This small molecule binds to this protein.
Small molecule (SMILES): O=C(O)c1[nH]c(=O)[nH]c(=O)c1F

Binding-site contacts:
Ligand atom O2 contacts residue PRO243 of chain 2.A at 3.2 Å.
Ligand atom C41 contacts residue ASN46 of chain 2.A at 4.0 Å.
Ligand atom C6 contacts residue ZN1 of chain 2.I at 3.4 Å.
Ligand atom O2 contacts residue ARG202 of chain 2.A at 3.0 Å (salt-bridge).
Ligand atom O42 contacts residue ARG16 of chain 2.A at 2.8 Å (salt-bridge).
Ligand atom N3 contacts residue GLY244 of chain 2.A at 3.9 Å.
Ligand atom C6 contacts residue ARG202 of chain 2.A at 3.8 Å.
Ligand atom F5 contacts residue HIS14 of chain 2.A at 3.5 Å.
Ligand atom C41 contacts residue ALA229 of chain 2.A at 4.0 Å (hydrophobic).
Ligand atom O41 contacts residue ARG16 of chain 2.A at 2.9 Å (salt-bridge).
Ligand atom F5 contacts residue TYR99 of chain 2.A at 3.8 Å.
Ligand atom O2 contacts residue GLY244 of chain 2.A at 3.2 Å (h-bond).
Ligand atom F5 contacts residue FMT1 of chain 2.B at 3.8 Å.
Ligand atom O6 contacts residue ARG202 of chain 2.A at 3.9 Å.
Ligand atom N3 contacts residue ALA229 of chain 2.A at 3.9 Å.
Ligand atom C5 contacts residue ZN1 of chain 2.H at 4.1 Å.
Ligand atom C2 contacts residue GLY244 of chain 2.A at 3.9 Å.
Ligand atom O41 contacts residue ASN46 of chain 2.A at 2.9 Å (h-bond).
Ligand atom N1 contacts residue ZN1 of chain 2.I at 4.1 Å.
Ligand atom O2 contacts residue VAL201 of chain 2.A at 3.6 Å.
Ligand atom C2 contacts residue ARG202 of chain 2.A at 3.5 Å.
Ligand atom O41 contacts residue HIS14 of chain 2.A at 3.3 Å (h-bond).
Ligand atom N1 contacts residue ARG202 of chain 2.A at 2.9 Å (salt-bridge).
Ligand atom O42 contacts residue HIS231 of chain 2.A at 3.0 Å (h-bond).
Ligand atom N3 contacts residue PRO243 of chain 2.A at 2.9 Å (h-bond).
Ligand atom C2 contacts residue PRO243 of chain 2.A at 3.5 Å (hydrophobic).
Ligand atom N1 contacts residue ASP227 of chain 2.A at 4.1 Å.
Ligand atom C5 contacts residue HIS14 of chain 2.A at 4.1 Å.
Ligand atom O6 contacts residue FMT1 of chain 2.B at 4.0 Å.
Ligand atom C6 contacts residue HIS131 of chain 2.A at 4.0 Å.
Ligand atom C6 contacts residue ZN1 of chain 2.H at 4.2 Å.
Ligand atom F5 contacts residue ZN1 of chain 2.H at 4.1 Å.
Ligand atom F5 contacts residue ASN46 of chain 2.A at 3.1 Å.
Ligand atom O42 contacts residue ALA229 of chain 2.A at 3.7 Å.
Ligand atom O42 contacts residue PRO243 of chain 2.A at 3.1 Å (h-bond).
Ligand atom C41 contacts residue PRO243 of chain 2.A at 4.0 Å (hydrophobic).
Ligand atom O6 contacts residue ZN1 of chain 2.I at 2.6 Å.
Ligand atom C41 contacts residue ARG16 of chain 2.A at 3.5 Å.
Ligand atom O6 contacts residue HIS131 of chain 2.A at 3.0 Å (h-bond).
Ligand atom C4 contacts residue PRO243 of chain 2.A at 3.9 Å (hydrophobic).

Sequence of chain 2.A:
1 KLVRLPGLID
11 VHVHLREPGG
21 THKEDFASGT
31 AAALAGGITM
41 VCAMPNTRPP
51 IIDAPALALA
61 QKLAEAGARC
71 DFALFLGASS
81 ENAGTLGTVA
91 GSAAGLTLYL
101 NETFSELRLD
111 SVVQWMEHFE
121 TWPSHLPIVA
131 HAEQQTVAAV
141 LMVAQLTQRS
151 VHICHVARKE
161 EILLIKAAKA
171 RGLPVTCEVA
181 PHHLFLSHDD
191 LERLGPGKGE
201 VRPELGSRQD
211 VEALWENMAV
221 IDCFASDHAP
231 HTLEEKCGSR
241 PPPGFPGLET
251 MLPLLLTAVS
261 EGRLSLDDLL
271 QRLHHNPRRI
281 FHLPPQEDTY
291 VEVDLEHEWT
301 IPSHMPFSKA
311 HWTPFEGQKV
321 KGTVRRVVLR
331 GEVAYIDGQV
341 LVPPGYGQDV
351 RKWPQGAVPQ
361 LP